Binding-site contacts:
Ligand atom C2 contacts residue THR177 of chain 2.B at 3.8 Å.
Ligand atom C7 contacts residue MET91 of chain 2.B at 4.2 Å (hydrophobic).
Ligand atom C4 contacts residue ALA48 of chain 2.B at 4.2 Å (hydrophobic).
Ligand atom C6 contacts residue SER45 of chain 2.B at 3.9 Å.
Ligand atom O1 contacts residue MET91 of chain 2.B at 3.5 Å.
Ligand atom C2 contacts residue MET91 of chain 2.B at 4.0 Å (hydrophobic).
Ligand atom C6 contacts residue ASN44 of chain 2.B at 3.9 Å.
Ligand atom C4 contacts residue ASN44 of chain 2.B at 4.1 Å.
Ligand atom O3 contacts residue ASP86 of chain 2.B at 2.6 Å (salt-bridge).
Ligand atom O4 contacts residue VAL179 of chain 2.B at 3.7 Å.
Ligand atom C1 contacts residue MET91 of chain 2.B at 4.1 Å (hydrophobic).
Ligand atom O4 contacts residue LEU41 of chain 2.B at 3.6 Å.
Ligand atom O1 contacts residue THR177 of chain 2.B at 2.8 Å (h-bond).
Ligand atom O3 contacts residue SER45 of chain 2.B at 4.0 Å.
Ligand atom O3 contacts residue ALA48 of chain 2.B at 3.4 Å.
Ligand atom C3 contacts residue MET91 of chain 2.B at 3.9 Å (hydrophobic).
Ligand atom O2 contacts residue MET91 of chain 2.B at 3.5 Å.
Ligand atom C7 contacts residue GLY90 of chain 2.B at 3.6 Å.
Ligand atom C11 contacts residue LYS51 of chain 2.B at 3.7 Å.
Ligand atom C10 contacts residue LYS51 of chain 2.B at 3.5 Å.
Ligand atom C10 contacts residue ILE89 of chain 2.B at 3.7 Å (hydrophobic).
Ligand atom C6 contacts residue THR177 of chain 2.B at 3.9 Å.
Ligand atom C7 contacts residue ILE89 of chain 2.B at 3.6 Å (hydrophobic).
Ligand atom C4 contacts residue ASP86 of chain 2.B at 3.5 Å.
Ligand atom C1 contacts residue THR177 of chain 2.B at 4.0 Å.
Ligand atom C2 contacts residue ALA48 of chain 2.B at 3.8 Å (hydrophobic).
Ligand atom O3 contacts residue THR177 of chain 2.B at 3.3 Å.
Ligand atom O1 contacts residue GLY90 of chain 2.B at 3.8 Å.
Ligand atom C4 contacts residue THR177 of chain 2.B at 3.7 Å.
Ligand atom C11 contacts residue ALA48 of chain 2.B at 4.0 Å (hydrophobic).
Ligand atom C9 contacts residue ASN44 of chain 2.B at 3.4 Å.
Ligand atom C7 contacts residue ALA48 of chain 2.B at 3.7 Å (hydrophobic).
Ligand atom C8 contacts residue ALA48 of chain 2.B at 3.7 Å (hydrophobic).
Ligand atom C8 contacts residue ASN44 of chain 2.B at 4.0 Å.
Ligand atom C10 contacts residue ALA48 of chain 2.B at 4.1 Å (hydrophobic).
Ligand atom C6 contacts residue ASP86 of chain 2.B at 3.5 Å.
Ligand atom O4 contacts residue ASN44 of chain 2.B at 3.5 Å.
Ligand atom C9 contacts residue VAL179 of chain 2.B at 4.2 Å (hydrophobic).
Ligand atom C5 contacts residue ASN44 of chain 2.B at 3.7 Å.
Ligand atom N1 contacts residue ALA48 of chain 2.B at 3.5 Å.

Sequence of chain 2.B:
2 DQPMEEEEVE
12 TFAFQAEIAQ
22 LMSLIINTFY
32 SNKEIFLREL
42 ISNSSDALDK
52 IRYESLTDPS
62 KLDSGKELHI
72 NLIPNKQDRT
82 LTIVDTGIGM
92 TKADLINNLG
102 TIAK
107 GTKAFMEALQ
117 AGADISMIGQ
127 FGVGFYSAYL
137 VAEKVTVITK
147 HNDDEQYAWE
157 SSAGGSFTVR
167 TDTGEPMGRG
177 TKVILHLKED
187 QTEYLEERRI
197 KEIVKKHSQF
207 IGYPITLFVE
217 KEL

A protein and the small-molecule ligand that binds it are described below.
Small molecule (SMILES): O=C(c1c(O)cc(O)cc1O)n1cccc1